Binding-site contacts:
Ligand atom C7 contacts residue MET103 of chain 3.A at 4.5 Å (hydrophobic).
Ligand atom O contacts residue ALA198 of chain 3.A at 3.5 Å.
Ligand atom C2 contacts residue NAD1 of chain 3.B at 4.3 Å.
Ligand atom N1 contacts residue MET161 of chain 3.A at 4.4 Å.
Ligand atom S contacts residue GLY96 of chain 3.A at 3.4 Å (h-bond).
Ligand atom C contacts residue PHE149 of chain 3.A at 3.8 Å (hydrophobic).
Ligand atom C1 contacts residue NAD1 of chain 3.B at 3.6 Å.
Ligand atom C3 contacts residue MET199 of chain 3.A at 4.3 Å (hydrophobic).
Ligand atom C5 contacts residue GLY96 of chain 3.A at 3.4 Å.
Ligand atom C7 contacts residue ILE202 of chain 3.A at 3.6 Å (hydrophobic).
Ligand atom C contacts residue NAD1 of chain 3.B at 3.6 Å.
Ligand atom N1 contacts residue NAD1 of chain 3.B at 2.7 Å (h-bond).
Ligand atom C7 contacts residue MET199 of chain 3.A at 3.5 Å (hydrophobic).
Ligand atom C6 contacts residue NAD1 of chain 3.B at 3.0 Å.
Ligand atom S contacts residue PHE97 of chain 3.A at 4.1 Å.
Ligand atom C4 contacts residue NAD1 of chain 3.B at 3.5 Å.
Ligand atom C5 contacts residue NAD1 of chain 3.B at 4.4 Å.
Ligand atom C2 contacts residue MET199 of chain 3.A at 4.3 Å (hydrophobic).
Ligand atom O contacts residue NAD1 of chain 3.B at 2.8 Å (h-bond).
Ligand atom C2 contacts residue TYR158 of chain 3.A at 4.0 Å (hydrophobic).
Ligand atom C6 contacts residue GLY96 of chain 3.A at 4.0 Å.
Ligand atom C contacts residue TYR158 of chain 3.A at 4.2 Å (hydrophobic).
Ligand atom S contacts residue NAD1 of chain 3.B at 3.5 Å (h-bond).

Sequence of chain 3.A:
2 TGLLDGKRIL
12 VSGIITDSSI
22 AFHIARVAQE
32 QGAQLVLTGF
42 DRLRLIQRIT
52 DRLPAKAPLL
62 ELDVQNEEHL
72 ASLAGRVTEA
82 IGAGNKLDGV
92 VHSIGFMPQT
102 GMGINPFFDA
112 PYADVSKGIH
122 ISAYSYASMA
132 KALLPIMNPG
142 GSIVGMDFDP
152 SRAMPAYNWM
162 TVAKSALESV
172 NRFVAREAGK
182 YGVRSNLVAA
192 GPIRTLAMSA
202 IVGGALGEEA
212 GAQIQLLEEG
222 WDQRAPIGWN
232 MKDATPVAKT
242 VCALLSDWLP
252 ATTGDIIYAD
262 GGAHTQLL

A small-molecule ligand and the protein it binds are described below.
Small molecule (SMILES): Cc1cc(C)nc(SCCO)n1